A small-molecule ligand and the protein it binds are described below.
Small molecule (SMILES): CC(=O)N[C@@H]1[C@@H](O)[C@H](O)[C@@H](CO)O[C@H]1O

Sequence of chain 1.B:
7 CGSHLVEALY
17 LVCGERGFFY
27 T

Sequence of chain 1.E:
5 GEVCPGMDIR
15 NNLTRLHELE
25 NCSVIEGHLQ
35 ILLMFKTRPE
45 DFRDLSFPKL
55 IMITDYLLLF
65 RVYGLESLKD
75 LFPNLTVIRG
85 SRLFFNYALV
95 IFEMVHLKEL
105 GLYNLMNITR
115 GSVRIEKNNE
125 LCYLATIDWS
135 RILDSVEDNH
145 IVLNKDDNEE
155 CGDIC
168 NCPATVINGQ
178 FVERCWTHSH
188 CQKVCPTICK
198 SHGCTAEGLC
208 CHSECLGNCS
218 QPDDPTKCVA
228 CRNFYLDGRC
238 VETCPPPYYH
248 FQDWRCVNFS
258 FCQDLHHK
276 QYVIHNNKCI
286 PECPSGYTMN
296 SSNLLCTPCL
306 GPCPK

Binding-site contacts:
Ligand atom C6 contacts residue THR18 of chain 1.E at 4.2 Å.
Ligand atom C4 contacts residue ASN16 of chain 1.E at 4.2 Å.
Ligand atom C5 contacts residue ASN16 of chain 1.E at 3.6 Å.
Ligand atom O5 contacts residue ASN16 of chain 1.E at 2.3 Å (h-bond).
Ligand atom O7 contacts residue ASN16 of chain 1.E at 4.1 Å.
Ligand atom O5 contacts residue THR18 of chain 1.E at 3.6 Å.
Ligand atom O6 contacts residue THR18 of chain 1.E at 3.8 Å.
Ligand atom C1 contacts residue ASN16 of chain 1.E at 1.4 Å.
Ligand atom C2 contacts residue ASN16 of chain 1.E at 2.5 Å.
Ligand atom C1 contacts residue THR18 of chain 1.E at 4.5 Å.
Ligand atom C8 contacts residue ARG22 of chain 1.B at 3.5 Å.
Ligand atom N2 contacts residue ASN16 of chain 1.E at 3.0 Å (h-bond).
Ligand atom C7 contacts residue ASN16 of chain 1.E at 3.9 Å.
Ligand atom C3 contacts residue ASN16 of chain 1.E at 3.8 Å.